Binding-site contacts:
Ligand atom C8 contacts residue GLY222 of chain 1.D at 3.7 Å.
Ligand atom O3B contacts residue ARG54 of chain 1.D at 3.4 Å (salt-bridge).
Ligand atom S1 contacts residue HIS69 of chain 1.D at 3.6 Å.
Ligand atom O3A contacts residue ARG280 of chain 1.D at 2.8 Å (salt-bridge).
Ligand atom O2A contacts residue ASN57 of chain 1.D at 3.0 Å (h-bond).
Ligand atom C1 contacts residue TYR71 of chain 1.D at 3.4 Å (hydrophobic).
Ligand atom S1 contacts residue TYR71 of chain 1.D at 3.6 Å (h-bond).
Ligand atom O3A contacts residue TYR71 of chain 1.D at 3.1 Å (h-bond).
Ligand atom O2A contacts residue ARG280 of chain 1.D at 2.9 Å (salt-bridge).
Ligand atom C10 contacts residue TYR197 of chain 1.D at 2.9 Å (hydrophobic).
Ligand atom O1A contacts residue ARG54 of chain 1.D at 2.6 Å (salt-bridge).
Ligand atom O2A contacts residue MG1 of chain 1.BA at 2.0 Å.
Ligand atom O3B contacts residue TRP49 of chain 1.D at 3.2 Å.
Ligand atom O2B contacts residue ASN57 of chain 1.D at 2.9 Å (h-bond).
Ligand atom O3A contacts residue PHE242 of chain 1.D at 3.7 Å.
Ligand atom O2B contacts residue MG1 of chain 1.BA at 1.9 Å.
Ligand atom C9 contacts residue PHE302 of chain 1.D at 3.5 Å (hydrophobic).
Ligand atom PA contacts residue ASN57 of chain 1.D at 3.8 Å.
Ligand atom C10 contacts residue TRP49 of chain 1.D at 3.5 Å (hydrophobic).
Ligand atom O1A contacts residue ASN57 of chain 1.D at 3.1 Å (h-bond).
Ligand atom C7 contacts residue MET196 of chain 1.D at 3.8 Å (hydrophobic).
Ligand atom C2 contacts residue PHE242 of chain 1.D at 3.6 Å (hydrophobic).
Ligand atom O2A contacts residue VAL56 of chain 1.D at 3.6 Å.
Ligand atom PA contacts residue MG1 of chain 1.BA at 3.3 Å.
Ligand atom PA contacts residue ARG280 of chain 1.D at 3.6 Å.
Ligand atom O2B contacts residue HIS70 of chain 1.D at 3.6 Å (h-bond).
Ligand atom PB contacts residue MG1 of chain 1.BA at 3.1 Å.
Ligand atom O3B contacts residue ASN57 of chain 1.D at 3.6 Å (h-bond).
Ligand atom PB contacts residue ASN57 of chain 1.D at 3.8 Å.
Ligand atom O2B contacts residue HIS69 of chain 1.D at 3.2 Å.
Ligand atom O1B contacts residue MG1 of chain 1.BA at 3.4 Å.
Ligand atom C9 contacts residue ILE246 of chain 1.D at 3.8 Å (hydrophobic).
Ligand atom C2 contacts residue TYR71 of chain 1.D at 3.5 Å (hydrophobic).
Ligand atom O1B contacts residue ARG54 of chain 1.D at 3.4 Å (salt-bridge).
Ligand atom O3B contacts residue HIS69 of chain 1.D at 2.7 Å (h-bond).
Ligand atom O1A contacts residue VAL56 of chain 1.D at 3.3 Å.
Ligand atom PB contacts residue HIS69 of chain 1.D at 3.7 Å.
Ligand atom O1B contacts residue TYR71 of chain 1.D at 3.7 Å.
Ligand atom C1 contacts residue PHE242 of chain 1.D at 3.5 Å (hydrophobic).
Ligand atom C5 contacts residue PHE242 of chain 1.D at 3.7 Å (hydrophobic).

Sequence of chain 1.D:
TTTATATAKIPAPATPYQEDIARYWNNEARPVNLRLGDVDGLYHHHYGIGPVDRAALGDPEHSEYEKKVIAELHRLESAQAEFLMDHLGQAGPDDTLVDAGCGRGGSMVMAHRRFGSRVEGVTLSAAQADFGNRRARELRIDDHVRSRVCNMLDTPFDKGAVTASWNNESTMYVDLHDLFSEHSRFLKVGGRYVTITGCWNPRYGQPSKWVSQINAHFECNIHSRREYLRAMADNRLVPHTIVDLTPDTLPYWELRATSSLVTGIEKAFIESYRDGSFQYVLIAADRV

The protein below binds the small molecule below.
Small molecule (SMILES): CC(C)=CCCC(C)=CCS[P](=O)(O)OP(=O)(O)O